Binding-site contacts:
Ligand atom N9 contacts residue ASN94 of chain 1.A at 3.7 Å.
Ligand atom C4 contacts residue LEU121 of chain 1.B at 4.0 Å (hydrophobic).
Ligand atom C3 contacts residue PHE89 of chain 1.B at 3.5 Å (hydrophobic).
Ligand atom CL12 contacts residue ALA86 of chain 1.B at 3.6 Å.
Ligand atom C4 contacts residue LYS93 of chain 1.A at 3.6 Å.
Ligand atom N11 contacts residue TYR96 of chain 1.A at 2.7 Å (h-bond).
Ligand atom O8 contacts residue LYS114 of chain 1.B at 4.2 Å.
Ligand atom CL12 contacts residue THR102 of chain 1.B at 3.2 Å.
Ligand atom C3 contacts residue PHE89 of chain 1.A at 4.2 Å (hydrophobic).
Ligand atom C2 contacts residue VAL99 of chain 1.B at 4.0 Å (hydrophobic).
Ligand atom C4 contacts residue PHE89 of chain 1.B at 4.0 Å (hydrophobic).
Ligand atom N11 contacts residue LEU121 of chain 1.B at 3.3 Å.
Ligand atom CL12 contacts residue TYR85 of chain 1.B at 4.2 Å.
Ligand atom N9 contacts residue LYS93 of chain 1.A at 3.7 Å.
Ligand atom C5 contacts residue TYR96 of chain 1.A at 3.8 Å (hydrophobic).
Ligand atom C4 contacts residue PHE89 of chain 1.A at 3.9 Å (hydrophobic).
Ligand atom N11 contacts residue ASN94 of chain 1.A at 3.9 Å.
Ligand atom C6 contacts residue CYS118 of chain 1.B at 4.0 Å (hydrophobic).
Ligand atom C6 contacts residue LYS93 of chain 1.A at 3.5 Å.
Ligand atom O8 contacts residue GLU117 of chain 1.B at 4.0 Å.
Ligand atom N11 contacts residue LYS93 of chain 1.A at 3.6 Å.
Ligand atom C3 contacts residue VAL99 of chain 1.B at 3.8 Å (hydrophobic).
Ligand atom C5 contacts residue LYS93 of chain 1.A at 3.1 Å.
Ligand atom C10 contacts residue ASN94 of chain 1.A at 4.1 Å.
Ligand atom C4 contacts residue TYR96 of chain 1.A at 3.4 Å (hydrophobic).
Ligand atom C10 contacts residue TYR96 of chain 1.A at 3.6 Å (hydrophobic).
Ligand atom CL12 contacts residue PRO98 of chain 1.B at 4.0 Å.
Ligand atom C7 contacts residue GLU117 of chain 1.B at 4.0 Å.
Ligand atom C10 contacts residue LEU121 of chain 1.B at 3.4 Å (hydrophobic).
Ligand atom C10 contacts residue LYS93 of chain 1.A at 3.2 Å.
Ligand atom C1 contacts residue CYS118 of chain 1.B at 3.8 Å (hydrophobic).
Ligand atom N9 contacts residue GLU117 of chain 1.B at 3.2 Å (salt-bridge).
Ligand atom C7 contacts residue CYS118 of chain 1.B at 3.8 Å (hydrophobic).
Ligand atom O8 contacts residue LYS93 of chain 1.A at 4.1 Å.
Ligand atom O8 contacts residue CYS118 of chain 1.B at 3.3 Å (h-bond).
Ligand atom C5 contacts residue LEU121 of chain 1.B at 3.6 Å (hydrophobic).
Ligand atom N9 contacts residue LEU121 of chain 1.B at 3.9 Å.
Ligand atom CL12 contacts residue VAL99 of chain 1.B at 3.9 Å.
Ligand atom C7 contacts residue LYS93 of chain 1.A at 3.8 Å.
Ligand atom C1 contacts residue LYS93 of chain 1.A at 4.2 Å.

Sequence of chain 1.B:
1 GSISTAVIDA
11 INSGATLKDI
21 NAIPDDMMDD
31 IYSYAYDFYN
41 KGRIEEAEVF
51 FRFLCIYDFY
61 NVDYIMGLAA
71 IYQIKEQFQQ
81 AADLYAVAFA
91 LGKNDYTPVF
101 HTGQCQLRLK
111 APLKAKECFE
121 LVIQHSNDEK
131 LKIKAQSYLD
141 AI

The small molecule below binds the protein below.
Small molecule (SMILES): NC1=NC(=O)c2cc(Cl)ccc21

Sequence of chain 1.A:
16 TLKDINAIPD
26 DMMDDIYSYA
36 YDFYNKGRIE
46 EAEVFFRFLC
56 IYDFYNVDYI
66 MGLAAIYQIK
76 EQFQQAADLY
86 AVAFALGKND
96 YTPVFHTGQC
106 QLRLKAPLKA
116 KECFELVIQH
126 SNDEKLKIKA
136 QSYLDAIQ